Binding-site contacts:
Ligand atom C2 contacts residue THR62 of chain 1.A at 4.5 Å.
Ligand atom C7 contacts residue ASN59 of chain 1.A at 3.0 Å.
Ligand atom O5 contacts residue SER61 of chain 1.A at 3.7 Å.
Ligand atom C1 contacts residue ASN59 of chain 1.A at 1.4 Å.
Ligand atom C2 contacts residue ASN59 of chain 1.A at 2.5 Å.
Ligand atom C4 contacts residue ASN59 of chain 1.A at 4.2 Å.
Ligand atom O7 contacts residue THR62 of chain 1.A at 4.2 Å.
Ligand atom O7 contacts residue ASN59 of chain 1.A at 3.0 Å (h-bond).
Ligand atom O5 contacts residue ASN59 of chain 1.A at 2.4 Å (h-bond).
Ligand atom C7 contacts residue THR62 of chain 1.A at 4.4 Å.
Ligand atom O2 contacts residue THR62 of chain 1.A at 3.1 Å.
Ligand atom N2 contacts residue ASN59 of chain 1.A at 2.9 Å (h-bond).
Ligand atom C1 contacts residue SER61 of chain 1.A at 3.3 Å.
Ligand atom C5 contacts residue ASN59 of chain 1.A at 3.7 Å.
Ligand atom N2 contacts residue THR62 of chain 1.A at 4.0 Å.
Ligand atom C8 contacts residue ASN59 of chain 1.A at 4.1 Å.
Ligand atom C3 contacts residue ASN59 of chain 1.A at 3.8 Å.
Ligand atom N2 contacts residue SER61 of chain 1.A at 3.8 Å.
Ligand atom C2 contacts residue SER61 of chain 1.A at 3.3 Å.

Sequence of chain 1.A:
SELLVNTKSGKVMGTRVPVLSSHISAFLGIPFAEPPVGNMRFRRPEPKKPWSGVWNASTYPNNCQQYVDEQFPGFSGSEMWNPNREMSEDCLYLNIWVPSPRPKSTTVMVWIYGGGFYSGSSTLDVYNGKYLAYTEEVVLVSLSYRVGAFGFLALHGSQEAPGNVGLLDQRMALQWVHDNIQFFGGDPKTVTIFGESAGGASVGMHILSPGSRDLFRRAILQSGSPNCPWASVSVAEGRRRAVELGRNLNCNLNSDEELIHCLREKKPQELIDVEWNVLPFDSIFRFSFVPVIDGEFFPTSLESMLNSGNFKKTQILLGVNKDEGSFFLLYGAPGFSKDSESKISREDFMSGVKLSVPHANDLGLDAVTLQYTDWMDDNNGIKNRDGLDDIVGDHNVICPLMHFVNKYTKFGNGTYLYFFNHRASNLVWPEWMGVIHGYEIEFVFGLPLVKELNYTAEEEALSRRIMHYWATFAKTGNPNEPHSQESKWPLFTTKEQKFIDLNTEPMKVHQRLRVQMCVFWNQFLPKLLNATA

This small molecule binds to this protein.
Small molecule (SMILES): CC(=O)N[C@H]1CO[C@H](CO)[C@@H](O)[C@@H]1O[C@H]1O[C@@H](C)[C@@H](O)[C@@H](O)[C@@H]1O